The small molecule below binds the protein below.
Small molecule (SMILES): CC(=O)N[C@@H]1[C@@H](O)[C@H](O)[C@@H](CO)O[C@H]1O

Sequence of chain 1.C:
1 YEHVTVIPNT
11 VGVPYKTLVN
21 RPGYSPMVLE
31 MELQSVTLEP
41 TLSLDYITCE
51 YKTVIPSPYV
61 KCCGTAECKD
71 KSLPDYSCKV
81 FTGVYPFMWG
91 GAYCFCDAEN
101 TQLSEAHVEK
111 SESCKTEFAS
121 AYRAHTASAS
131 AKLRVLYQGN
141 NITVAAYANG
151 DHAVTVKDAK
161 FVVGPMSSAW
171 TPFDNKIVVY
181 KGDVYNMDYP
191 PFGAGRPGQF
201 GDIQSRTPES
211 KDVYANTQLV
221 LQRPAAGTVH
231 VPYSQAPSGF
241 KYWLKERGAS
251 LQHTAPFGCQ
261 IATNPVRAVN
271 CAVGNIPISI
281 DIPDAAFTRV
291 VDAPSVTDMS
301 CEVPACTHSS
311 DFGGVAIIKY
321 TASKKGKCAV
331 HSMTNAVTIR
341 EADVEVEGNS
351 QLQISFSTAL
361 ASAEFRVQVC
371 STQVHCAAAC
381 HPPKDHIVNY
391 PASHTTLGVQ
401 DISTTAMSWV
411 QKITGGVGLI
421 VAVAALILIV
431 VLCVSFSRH

Sequence of chain 1.G:
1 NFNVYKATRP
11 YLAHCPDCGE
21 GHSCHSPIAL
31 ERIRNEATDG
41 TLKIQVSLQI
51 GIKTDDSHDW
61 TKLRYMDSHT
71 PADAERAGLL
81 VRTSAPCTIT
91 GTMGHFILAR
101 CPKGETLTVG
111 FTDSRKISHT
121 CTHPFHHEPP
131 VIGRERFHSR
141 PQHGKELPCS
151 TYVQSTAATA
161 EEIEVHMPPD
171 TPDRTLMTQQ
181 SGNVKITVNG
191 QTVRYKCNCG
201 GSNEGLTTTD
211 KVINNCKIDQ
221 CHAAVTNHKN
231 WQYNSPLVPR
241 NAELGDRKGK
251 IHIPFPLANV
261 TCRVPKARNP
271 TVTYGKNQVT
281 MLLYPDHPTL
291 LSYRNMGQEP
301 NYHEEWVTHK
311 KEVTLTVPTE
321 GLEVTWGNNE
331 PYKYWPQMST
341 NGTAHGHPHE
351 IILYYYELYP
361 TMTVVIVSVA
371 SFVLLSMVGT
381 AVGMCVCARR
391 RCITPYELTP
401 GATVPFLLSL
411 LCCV

Binding-site contacts:
Ligand atom C6 contacts residue THR116 of chain 1.C at 4.2 Å.
Ligand atom O7 contacts residue LYS181 of chain 1.C at 4.0 Å.
Ligand atom C6 contacts residue LYS115 of chain 1.C at 4.2 Å.
Ligand atom C8 contacts residue ASN259 of chain 1.G at 4.3 Å.
Ligand atom O6 contacts residue THR116 of chain 1.C at 4.3 Å.
Ligand atom O5 contacts residue ASN259 of chain 1.G at 2.4 Å (h-bond).
Ligand atom C7 contacts residue ASN259 of chain 1.G at 3.2 Å.
Ligand atom O7 contacts residue ASN259 of chain 1.G at 3.2 Å.
Ligand atom C5 contacts residue ASN259 of chain 1.G at 3.7 Å.
Ligand atom O4 contacts residue LYS115 of chain 1.C at 4.0 Å.
Ligand atom C1 contacts residue ASN259 of chain 1.G at 1.4 Å.
Ligand atom C3 contacts residue ASN259 of chain 1.G at 3.8 Å.
Ligand atom C4 contacts residue ASN259 of chain 1.G at 4.3 Å.
Ligand atom C2 contacts residue ASN259 of chain 1.G at 2.5 Å.
Ligand atom N2 contacts residue ASN259 of chain 1.G at 2.8 Å (h-bond).
Ligand atom C4 contacts residue LYS115 of chain 1.C at 4.1 Å.